Sequence of chain 1.A:
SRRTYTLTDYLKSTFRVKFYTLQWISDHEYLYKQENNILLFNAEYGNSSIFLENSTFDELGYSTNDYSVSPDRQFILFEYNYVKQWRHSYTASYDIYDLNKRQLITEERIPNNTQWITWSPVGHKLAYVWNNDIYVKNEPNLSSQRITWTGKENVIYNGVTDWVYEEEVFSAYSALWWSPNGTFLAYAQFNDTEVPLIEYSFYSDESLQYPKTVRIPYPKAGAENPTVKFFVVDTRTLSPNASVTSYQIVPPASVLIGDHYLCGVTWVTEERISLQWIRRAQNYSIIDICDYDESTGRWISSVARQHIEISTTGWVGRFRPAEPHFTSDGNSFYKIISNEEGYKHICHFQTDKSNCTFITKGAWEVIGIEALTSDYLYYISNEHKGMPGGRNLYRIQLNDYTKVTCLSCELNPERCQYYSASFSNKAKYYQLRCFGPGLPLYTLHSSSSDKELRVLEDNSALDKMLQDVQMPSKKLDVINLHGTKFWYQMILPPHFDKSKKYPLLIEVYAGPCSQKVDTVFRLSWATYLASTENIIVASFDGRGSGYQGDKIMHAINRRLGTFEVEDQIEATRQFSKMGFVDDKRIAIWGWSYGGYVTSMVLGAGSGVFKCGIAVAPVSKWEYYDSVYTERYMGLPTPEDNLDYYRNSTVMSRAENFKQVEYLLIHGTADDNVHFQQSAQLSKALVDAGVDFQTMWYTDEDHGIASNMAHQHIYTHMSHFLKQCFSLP

Binding-site contacts:
Ligand atom C5 contacts residue ASN241 of chain 1.A at 3.7 Å.
Ligand atom C7 contacts residue ASN241 of chain 1.A at 3.8 Å.
Ligand atom O7 contacts residue ASN241 of chain 1.A at 4.0 Å.
Ligand atom O7 contacts residue TRP299 of chain 1.C at 4.2 Å.
Ligand atom C6 contacts residue ASN241 of chain 1.A at 4.4 Å.
Ligand atom N2 contacts residue TYR247 of chain 1.C at 3.8 Å.
Ligand atom C7 contacts residue TYR247 of chain 1.C at 3.6 Å (hydrophobic).
Ligand atom C2 contacts residue ASN241 of chain 1.A at 2.4 Å.
Ligand atom O7 contacts residue TYR247 of chain 1.C at 2.9 Å (h-bond).
Ligand atom O5 contacts residue ASN241 of chain 1.A at 2.4 Å (h-bond).
Ligand atom N2 contacts residue ASN241 of chain 1.A at 2.8 Å (h-bond).
Ligand atom C4 contacts residue ASN241 of chain 1.A at 4.2 Å.
Ligand atom C3 contacts residue ASN241 of chain 1.A at 3.8 Å.
Ligand atom C1 contacts residue ASN241 of chain 1.A at 1.4 Å.
Ligand atom O5 contacts residue VAL250 of chain 1.C at 4.1 Å.

The small molecule below binds the protein below.
Small molecule (SMILES): CC(=O)N[C@@H]1[C@@H](O)[C@H](O)[C@@H](CO)O[C@H]1O

Sequence of chain 1.C:
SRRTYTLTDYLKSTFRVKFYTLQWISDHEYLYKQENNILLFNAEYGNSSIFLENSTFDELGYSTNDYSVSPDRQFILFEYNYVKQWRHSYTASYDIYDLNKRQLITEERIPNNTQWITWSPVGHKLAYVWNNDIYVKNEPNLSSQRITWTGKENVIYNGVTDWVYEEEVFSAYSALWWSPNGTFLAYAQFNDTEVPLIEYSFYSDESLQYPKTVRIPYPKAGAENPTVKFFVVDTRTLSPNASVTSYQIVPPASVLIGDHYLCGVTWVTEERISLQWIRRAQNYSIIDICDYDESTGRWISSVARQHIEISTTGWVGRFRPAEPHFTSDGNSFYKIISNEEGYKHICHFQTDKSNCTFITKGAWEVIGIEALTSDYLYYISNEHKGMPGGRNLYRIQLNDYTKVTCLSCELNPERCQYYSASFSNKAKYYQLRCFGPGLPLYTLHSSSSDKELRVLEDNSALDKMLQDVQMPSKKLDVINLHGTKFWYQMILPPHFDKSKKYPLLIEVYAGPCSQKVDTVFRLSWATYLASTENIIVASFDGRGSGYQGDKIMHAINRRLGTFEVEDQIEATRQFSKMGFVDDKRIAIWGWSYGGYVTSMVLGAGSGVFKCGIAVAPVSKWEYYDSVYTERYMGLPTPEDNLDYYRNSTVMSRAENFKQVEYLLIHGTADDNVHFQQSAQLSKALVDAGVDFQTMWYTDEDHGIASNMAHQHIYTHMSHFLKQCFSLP